The small molecule below binds the protein below.
Small molecule (SMILES): CC(=O)N[C@@H]1[C@@H](O)[C@H](O)[C@@H](CO)O[C@H]1O

Sequence of chain 1.A:
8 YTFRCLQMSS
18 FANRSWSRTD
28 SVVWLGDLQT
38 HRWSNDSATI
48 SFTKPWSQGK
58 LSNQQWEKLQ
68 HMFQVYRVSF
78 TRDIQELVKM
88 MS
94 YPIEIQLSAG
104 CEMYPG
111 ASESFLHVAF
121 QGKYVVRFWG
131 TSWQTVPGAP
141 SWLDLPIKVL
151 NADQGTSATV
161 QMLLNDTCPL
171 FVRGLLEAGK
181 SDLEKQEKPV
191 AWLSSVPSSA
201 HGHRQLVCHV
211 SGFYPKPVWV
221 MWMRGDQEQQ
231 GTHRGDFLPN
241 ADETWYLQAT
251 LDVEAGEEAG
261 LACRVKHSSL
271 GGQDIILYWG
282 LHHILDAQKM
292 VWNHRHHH

Binding-site contacts:
Ligand atom C3 contacts residue ASN20 of chain 1.A at 3.7 Å.
Ligand atom N2 contacts residue SER22 of chain 1.A at 4.3 Å.
Ligand atom C7 contacts residue ASN20 of chain 1.A at 3.1 Å.
Ligand atom C6 contacts residue ALA19 of chain 1.A at 4.2 Å (hydrophobic).
Ligand atom O5 contacts residue TRP23 of chain 1.A at 4.4 Å.
Ligand atom C1 contacts residue ASN20 of chain 1.A at 1.4 Å.
Ligand atom C1 contacts residue ALA19 of chain 1.A at 4.1 Å (hydrophobic).
Ligand atom O7 contacts residue ASN20 of chain 1.A at 3.8 Å.
Ligand atom N2 contacts residue ASN20 of chain 1.A at 2.7 Å (h-bond).
Ligand atom O6 contacts residue ALA19 of chain 1.A at 3.7 Å.
Ligand atom C2 contacts residue ASN20 of chain 1.A at 2.3 Å.
Ligand atom C4 contacts residue ASN20 of chain 1.A at 4.2 Å.
Ligand atom O5 contacts residue ALA19 of chain 1.A at 3.5 Å.
Ligand atom C8 contacts residue ASN20 of chain 1.A at 3.5 Å.
Ligand atom C5 contacts residue ALA19 of chain 1.A at 4.0 Å (hydrophobic).
Ligand atom C3 contacts residue TRP23 of chain 1.A at 4.5 Å (hydrophobic).
Ligand atom C2 contacts residue TRP23 of chain 1.A at 4.5 Å (hydrophobic).
Ligand atom C5 contacts residue ASN20 of chain 1.A at 3.7 Å.
Ligand atom C8 contacts residue SER22 of chain 1.A at 3.4 Å.
Ligand atom C7 contacts residue SER22 of chain 1.A at 4.4 Å.
Ligand atom O5 contacts residue ASN20 of chain 1.A at 2.4 Å (h-bond).
Ligand atom C1 contacts residue TRP23 of chain 1.A at 3.7 Å (hydrophobic).